Binding-site contacts:
Ligand atom C3 contacts residue UDP1 of chain 2.B at 3.7 Å.
Ligand atom C6 contacts residue THR184 of chain 2.A at 3.3 Å.
Ligand atom O3 contacts residue MET205 of chain 2.A at 4.1 Å.
Ligand atom C2 contacts residue UDP1 of chain 2.B at 4.2 Å.
Ligand atom O6 contacts residue TYR203 of chain 2.A at 4.4 Å.
Ligand atom O4 contacts residue MET205 of chain 2.A at 4.0 Å.
Ligand atom O3 contacts residue UDP1 of chain 2.B at 2.6 Å (h-bond).
Ligand atom C6 contacts residue TYR203 of chain 2.A at 3.8 Å (hydrophobic).
Ligand atom O5 contacts residue HIS172 of chain 2.A at 3.1 Å.
Ligand atom O5 contacts residue PHE175 of chain 2.A at 4.4 Å.
Ligand atom O6 contacts residue TRP239 of chain 2.A at 3.3 Å (h-bond).
Ligand atom O3 contacts residue TRP239 of chain 2.A at 4.3 Å.
Ligand atom C2 contacts residue MET205 of chain 2.A at 4.2 Å (hydrophobic).
Ligand atom O1 contacts residue HIS172 of chain 2.A at 3.8 Å.
Ligand atom C6 contacts residue HIS172 of chain 2.A at 3.7 Å.
Ligand atom C1 contacts residue HIS172 of chain 2.A at 3.9 Å.
Ligand atom C4 contacts residue TRP239 of chain 2.A at 3.6 Å (hydrophobic).
Ligand atom C6 contacts residue TRP239 of chain 2.A at 3.6 Å (hydrophobic).
Ligand atom O2 contacts residue UDP1 of chain 2.B at 3.7 Å.
Ligand atom O6 contacts residue THR184 of chain 2.A at 2.7 Å (h-bond).
Ligand atom O4 contacts residue HIS172 of chain 2.A at 2.8 Å.
Ligand atom C3 contacts residue TRP239 of chain 2.A at 3.7 Å (hydrophobic).
Ligand atom C4 contacts residue HIS172 of chain 2.A at 3.8 Å.
Ligand atom C6 contacts residue GLU242 of chain 2.A at 3.5 Å.
Ligand atom C5 contacts residue TRP239 of chain 2.A at 3.6 Å (hydrophobic).
Ligand atom C6 contacts residue PHE175 of chain 2.A at 4.1 Å (hydrophobic).
Ligand atom C4 contacts residue GLU242 of chain 2.A at 3.4 Å.
Ligand atom C5 contacts residue GLU242 of chain 2.A at 4.0 Å.
Ligand atom C2 contacts residue HIS172 of chain 2.A at 4.0 Å.
Ligand atom C5 contacts residue HIS172 of chain 2.A at 3.7 Å.
Ligand atom O6 contacts residue PHE175 of chain 2.A at 3.6 Å.
Ligand atom O4 contacts residue GLU242 of chain 2.A at 2.6 Å (salt-bridge).

Sequence of chain 2.A:
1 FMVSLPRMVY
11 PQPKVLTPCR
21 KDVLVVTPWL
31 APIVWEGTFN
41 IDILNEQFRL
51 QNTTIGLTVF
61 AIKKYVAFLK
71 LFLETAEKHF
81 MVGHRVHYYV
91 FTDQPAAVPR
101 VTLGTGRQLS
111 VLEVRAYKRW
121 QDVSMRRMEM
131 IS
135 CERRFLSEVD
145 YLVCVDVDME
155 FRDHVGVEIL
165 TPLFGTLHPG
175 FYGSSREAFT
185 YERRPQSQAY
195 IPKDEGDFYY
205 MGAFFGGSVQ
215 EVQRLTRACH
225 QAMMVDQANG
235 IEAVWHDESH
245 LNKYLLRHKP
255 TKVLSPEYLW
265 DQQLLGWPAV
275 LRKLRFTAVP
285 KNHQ

A protein and the small-molecule ligand that binds it are described below.
Small molecule (SMILES): OC[C@H]1O[C@@H](O)[C@H](O)[C@@H](O)[C@H]1O